Binding-site contacts:
Ligand atom C8 contacts residue SER161 of chain 1.H at 4.0 Å.
Ligand atom O1 contacts residue HIS94 of chain 1.H at 2.4 Å (h-bond).
Ligand atom C8 contacts residue GLU97 of chain 1.H at 3.4 Å.
Ligand atom C7 contacts residue THR101 of chain 1.H at 3.7 Å.
Ligand atom O4 contacts residue ASP74 of chain 1.H at 2.7 Å (salt-bridge).
Ligand atom C2 contacts residue ASP74 of chain 1.H at 3.9 Å.
Ligand atom O4 contacts residue PHE156 of chain 1.H at 3.5 Å.
Ligand atom N1 contacts residue ASP74 of chain 1.H at 2.9 Å (salt-bridge).
Ligand atom C5 contacts residue ILE98 of chain 1.H at 4.2 Å (hydrophobic).
Ligand atom C10 contacts residue ILE98 of chain 1.H at 3.6 Å (hydrophobic).
Ligand atom C6 contacts residue ILE98 of chain 1.H at 4.2 Å (hydrophobic).
Ligand atom C2 contacts residue PHE156 of chain 1.H at 3.5 Å (hydrophobic).
Ligand atom C3 contacts residue PHE156 of chain 1.H at 3.2 Å (hydrophobic).
Ligand atom C9 contacts residue ILE98 of chain 1.H at 3.4 Å (hydrophobic).
Ligand atom C11 contacts residue PHE156 of chain 1.H at 3.7 Å (hydrophobic).
Ligand atom C11 contacts residue ASP74 of chain 1.H at 3.1 Å.
Ligand atom C6 contacts residue SER161 of chain 1.H at 3.8 Å.
Ligand atom O1 contacts residue LEU17 of chain 1.H at 3.6 Å.
Ligand atom C2 contacts residue MET77 of chain 1.H at 4.1 Å (hydrophobic).
Ligand atom O1 contacts residue ILE98 of chain 1.H at 4.0 Å.
Ligand atom C6 contacts residue PHE156 of chain 1.H at 3.8 Å (hydrophobic).
Ligand atom C1 contacts residue PHE156 of chain 1.H at 3.8 Å (hydrophobic).
Ligand atom C11 contacts residue VAL73 of chain 1.H at 3.6 Å (hydrophobic).
Ligand atom C7 contacts residue SER161 of chain 1.H at 3.2 Å.
Ligand atom N1 contacts residue PHE156 of chain 1.H at 3.0 Å.
Ligand atom C7 contacts residue ILE98 of chain 1.H at 3.8 Å (hydrophobic).
Ligand atom C1 contacts residue HIS94 of chain 1.H at 3.6 Å.
Ligand atom C6 contacts residue GLU97 of chain 1.H at 4.1 Å.
Ligand atom C6 contacts residue THR101 of chain 1.H at 3.8 Å.
Ligand atom C5 contacts residue PHE156 of chain 1.H at 3.2 Å (hydrophobic).
Ligand atom C9 contacts residue HIS94 of chain 1.H at 3.3 Å.
Ligand atom C1 contacts residue LEU17 of chain 1.H at 4.0 Å (hydrophobic).
Ligand atom C1 contacts residue ILE98 of chain 1.H at 4.0 Å (hydrophobic).
Ligand atom C10 contacts residue PHE156 of chain 1.H at 3.5 Å (hydrophobic).
Ligand atom C7 contacts residue GLU97 of chain 1.H at 3.5 Å.
Ligand atom C3 contacts residue ASP74 of chain 1.H at 3.0 Å.
Ligand atom O4 contacts residue ARG70 of chain 1.H at 3.1 Å (salt-bridge).
Ligand atom C10 contacts residue HIS94 of chain 1.H at 4.0 Å.
Ligand atom C8 contacts residue ILE98 of chain 1.H at 3.7 Å (hydrophobic).
Ligand atom C5 contacts residue ASP74 of chain 1.H at 3.7 Å.

A small-molecule ligand and the protein it binds are described below.
Small molecule (SMILES): CCCCCCCc1cc(O)c2ccccc2[n+]1[O-]

Sequence of chain 1.H:
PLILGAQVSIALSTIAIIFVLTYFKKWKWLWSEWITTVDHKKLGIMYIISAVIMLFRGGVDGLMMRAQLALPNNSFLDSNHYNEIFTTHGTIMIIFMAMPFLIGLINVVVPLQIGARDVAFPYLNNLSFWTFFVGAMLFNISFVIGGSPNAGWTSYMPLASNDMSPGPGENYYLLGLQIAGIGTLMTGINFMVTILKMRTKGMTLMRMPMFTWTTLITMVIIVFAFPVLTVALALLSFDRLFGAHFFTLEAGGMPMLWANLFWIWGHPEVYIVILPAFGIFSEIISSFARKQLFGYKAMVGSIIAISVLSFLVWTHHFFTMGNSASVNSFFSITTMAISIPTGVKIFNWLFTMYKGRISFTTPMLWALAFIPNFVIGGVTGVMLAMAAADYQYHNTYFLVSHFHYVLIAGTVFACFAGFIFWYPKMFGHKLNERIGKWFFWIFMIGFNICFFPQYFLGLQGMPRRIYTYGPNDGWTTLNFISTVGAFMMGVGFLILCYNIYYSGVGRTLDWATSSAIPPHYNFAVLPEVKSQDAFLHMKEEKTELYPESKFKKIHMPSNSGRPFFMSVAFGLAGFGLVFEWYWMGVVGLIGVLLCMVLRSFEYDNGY